This small molecule binds to this protein.
Small molecule (SMILES): OC[C@H]1O[C@@H](O)[C@H](O)[C@@H](O)[C@H]1O

Binding-site contacts:
Ligand atom O3 contacts residue CYS182 of chain 1.C at 4.0 Å.
Ligand atom C1 contacts residue ARG37 of chain 1.C at 4.3 Å.
Ligand atom C4 contacts residue MET185 of chain 1.C at 3.6 Å (hydrophobic).
Ligand atom C2 contacts residue CYS182 of chain 1.C at 4.0 Å (hydrophobic).
Ligand atom O4 contacts residue TYR47 of chain 1.C at 3.8 Å.
Ligand atom C1 contacts residue GLY346 of chain 1.C at 4.0 Å.
Ligand atom O6 contacts residue GLU43 of chain 1.C at 2.5 Å (salt-bridge).
Ligand atom C5 contacts residue GLY346 of chain 1.C at 4.2 Å.
Ligand atom O6 contacts residue MET185 of chain 1.C at 4.0 Å.
Ligand atom C6 contacts residue GLY346 of chain 1.C at 4.2 Å.
Ligand atom O2 contacts residue ASP186 of chain 1.C at 2.8 Å (salt-bridge).
Ligand atom O4 contacts residue GLY183 of chain 1.C at 4.2 Å.
Ligand atom C3 contacts residue GLY183 of chain 1.C at 4.1 Å.
Ligand atom C6 contacts residue GLU43 of chain 1.C at 3.2 Å.
Ligand atom C3 contacts residue ASP186 of chain 1.C at 3.4 Å.
Ligand atom O6 contacts residue HIS44 of chain 1.C at 2.6 Å (h-bond).
Ligand atom C5 contacts residue GLU43 of chain 1.C at 3.8 Å.
Ligand atom C1 contacts residue ASP186 of chain 1.C at 3.9 Å.
Ligand atom O1 contacts residue GLY346 of chain 1.C at 3.8 Å.
Ligand atom O3 contacts residue GLY183 of chain 1.C at 3.0 Å (h-bond).
Ligand atom C5 contacts residue GLY345 of chain 1.C at 4.3 Å.
Ligand atom O3 contacts residue ILE184 of chain 1.C at 4.2 Å.
Ligand atom C3 contacts residue MET185 of chain 1.C at 3.8 Å (hydrophobic).
Ligand atom O5 contacts residue GLY346 of chain 1.C at 3.4 Å (h-bond).
Ligand atom C4 contacts residue ASP46 of chain 1.C at 3.4 Å.
Ligand atom C5 contacts residue ARG37 of chain 1.C at 4.1 Å.
Ligand atom C3 contacts residue ASP46 of chain 1.C at 3.5 Å.
Ligand atom C5 contacts residue MET185 of chain 1.C at 3.8 Å (hydrophobic).
Ligand atom O3 contacts residue ASP186 of chain 1.C at 3.9 Å.
Ligand atom O6 contacts residue ASN39 of chain 1.C at 4.3 Å.
Ligand atom C6 contacts residue HIS44 of chain 1.C at 3.5 Å.
Ligand atom O6 contacts residue GLY42 of chain 1.C at 4.2 Å.
Ligand atom C2 contacts residue GLY183 of chain 1.C at 4.4 Å.
Ligand atom O2 contacts residue CYS182 of chain 1.C at 3.2 Å.
Ligand atom O3 contacts residue MET185 of chain 1.C at 4.2 Å.
Ligand atom C2 contacts residue ASP186 of chain 1.C at 3.7 Å.
Ligand atom C6 contacts residue GLY345 of chain 1.C at 4.0 Å.
Ligand atom O5 contacts residue GLY345 of chain 1.C at 3.9 Å.
Ligand atom O4 contacts residue ASP46 of chain 1.C at 3.0 Å (salt-bridge).
Ligand atom O3 contacts residue ASP46 of chain 1.C at 2.7 Å (salt-bridge).

Sequence of chain 1.C:
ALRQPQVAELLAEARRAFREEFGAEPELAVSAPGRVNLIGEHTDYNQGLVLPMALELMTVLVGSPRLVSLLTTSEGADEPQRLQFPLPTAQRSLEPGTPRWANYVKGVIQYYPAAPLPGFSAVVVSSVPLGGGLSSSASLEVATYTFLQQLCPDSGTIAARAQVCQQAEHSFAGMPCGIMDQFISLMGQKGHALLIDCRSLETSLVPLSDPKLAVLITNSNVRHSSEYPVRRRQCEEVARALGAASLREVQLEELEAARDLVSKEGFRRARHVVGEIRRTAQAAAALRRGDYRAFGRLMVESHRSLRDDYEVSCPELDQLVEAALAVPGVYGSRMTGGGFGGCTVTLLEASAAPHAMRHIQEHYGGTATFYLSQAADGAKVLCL